Sequence of chain 1.A:
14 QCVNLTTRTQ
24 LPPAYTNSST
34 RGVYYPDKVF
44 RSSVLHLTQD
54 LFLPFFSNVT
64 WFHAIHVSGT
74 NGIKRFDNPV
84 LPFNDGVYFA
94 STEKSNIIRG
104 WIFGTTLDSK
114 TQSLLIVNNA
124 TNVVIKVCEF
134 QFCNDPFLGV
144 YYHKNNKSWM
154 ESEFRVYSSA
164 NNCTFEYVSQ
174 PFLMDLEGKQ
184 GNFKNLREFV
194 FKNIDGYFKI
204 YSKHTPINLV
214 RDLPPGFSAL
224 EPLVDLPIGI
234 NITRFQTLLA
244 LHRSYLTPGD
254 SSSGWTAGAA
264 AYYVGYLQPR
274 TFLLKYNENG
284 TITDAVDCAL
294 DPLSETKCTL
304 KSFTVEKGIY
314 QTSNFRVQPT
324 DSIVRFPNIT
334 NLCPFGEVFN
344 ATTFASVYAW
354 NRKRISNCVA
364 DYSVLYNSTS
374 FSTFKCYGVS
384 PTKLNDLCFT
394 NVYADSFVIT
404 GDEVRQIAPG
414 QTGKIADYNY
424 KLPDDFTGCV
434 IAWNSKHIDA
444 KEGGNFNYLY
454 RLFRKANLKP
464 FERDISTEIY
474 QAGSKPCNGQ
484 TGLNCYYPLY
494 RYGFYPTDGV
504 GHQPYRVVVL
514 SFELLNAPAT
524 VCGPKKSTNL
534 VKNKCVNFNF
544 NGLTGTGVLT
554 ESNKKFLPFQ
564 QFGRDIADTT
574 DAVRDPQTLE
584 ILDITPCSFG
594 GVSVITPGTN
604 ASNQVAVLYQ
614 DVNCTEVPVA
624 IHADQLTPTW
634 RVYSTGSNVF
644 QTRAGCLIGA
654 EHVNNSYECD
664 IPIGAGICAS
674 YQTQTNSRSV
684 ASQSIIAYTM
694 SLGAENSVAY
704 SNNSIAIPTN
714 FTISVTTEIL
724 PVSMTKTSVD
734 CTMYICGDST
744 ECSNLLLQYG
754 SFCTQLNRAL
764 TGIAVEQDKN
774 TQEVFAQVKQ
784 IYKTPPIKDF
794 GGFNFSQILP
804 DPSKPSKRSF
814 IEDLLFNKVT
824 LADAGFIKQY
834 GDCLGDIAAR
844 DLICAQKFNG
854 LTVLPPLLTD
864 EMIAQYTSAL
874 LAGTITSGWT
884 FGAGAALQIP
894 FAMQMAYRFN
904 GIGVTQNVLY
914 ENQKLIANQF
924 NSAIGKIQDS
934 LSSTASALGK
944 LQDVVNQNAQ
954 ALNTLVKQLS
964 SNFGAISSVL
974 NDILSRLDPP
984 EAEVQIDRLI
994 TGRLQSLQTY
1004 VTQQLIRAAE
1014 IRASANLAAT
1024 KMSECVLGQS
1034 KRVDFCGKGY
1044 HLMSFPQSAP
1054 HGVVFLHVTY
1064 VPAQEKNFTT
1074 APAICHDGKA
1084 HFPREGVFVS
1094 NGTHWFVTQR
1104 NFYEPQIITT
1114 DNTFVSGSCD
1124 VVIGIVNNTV

Binding-site contacts:
Ligand atom C4 contacts residue ASN331 of chain 1.A at 4.2 Å.
Ligand atom C7 contacts residue ASN331 of chain 1.A at 3.4 Å.
Ligand atom C5 contacts residue GLN580 of chain 1.A at 4.3 Å.
Ligand atom O5 contacts residue ASN331 of chain 1.A at 2.4 Å (h-bond).
Ligand atom C4 contacts residue GLN580 of chain 1.A at 4.4 Å.
Ligand atom C5 contacts residue ASN331 of chain 1.A at 3.7 Å.
Ligand atom N2 contacts residue ASN331 of chain 1.A at 2.8 Å (h-bond).
Ligand atom C2 contacts residue ASN331 of chain 1.A at 2.4 Å.
Ligand atom O7 contacts residue PRO579 of chain 1.A at 3.9 Å.
Ligand atom C2 contacts residue GLN580 of chain 1.A at 4.4 Å.
Ligand atom C3 contacts residue ASN331 of chain 1.A at 3.8 Å.
Ligand atom O4 contacts residue GLN580 of chain 1.A at 4.5 Å.
Ligand atom C3 contacts residue GLN580 of chain 1.A at 3.8 Å.
Ligand atom O7 contacts residue THR581 of chain 1.A at 4.3 Å.
Ligand atom C8 contacts residue LEU582 of chain 1.A at 4.2 Å (hydrophobic).
Ligand atom O7 contacts residue GLN580 of chain 1.A at 2.7 Å (h-bond).
Ligand atom O7 contacts residue ASN331 of chain 1.A at 3.7 Å.
Ligand atom C1 contacts residue ASN331 of chain 1.A at 1.4 Å.
Ligand atom C7 contacts residue GLN580 of chain 1.A at 3.9 Å.
Ligand atom O6 contacts residue ASN331 of chain 1.A at 3.9 Å.
Ligand atom C1 contacts residue GLN580 of chain 1.A at 4.3 Å.

A small-molecule ligand and the protein it binds are described below.
Small molecule (SMILES): CC(=O)N[C@@H]1[C@@H](O)[C@H](O)[C@@H](CO)O[C@H]1O